Binding-site contacts:
Ligand atom O5 contacts residue THR755 of chain 1.A at 4.2 Å.
Ligand atom C5 contacts residue THR755 of chain 1.A at 4.2 Å.
Ligand atom C6 contacts residue GLU722 of chain 1.A at 4.0 Å.
Ligand atom C6 contacts residue THR755 of chain 1.A at 4.2 Å.
Ligand atom O5 contacts residue ASN753 of chain 1.A at 2.4 Å (h-bond).
Ligand atom C1 contacts residue ASN753 of chain 1.A at 1.4 Å.
Ligand atom O7 contacts residue ASN753 of chain 1.A at 4.2 Å.
Ligand atom C2 contacts residue ASN753 of chain 1.A at 2.5 Å.
Ligand atom C4 contacts residue ASN753 of chain 1.A at 4.3 Å.
Ligand atom O5 contacts residue LEU756 of chain 1.A at 4.2 Å.
Ligand atom C1 contacts residue THR755 of chain 1.A at 4.5 Å.
Ligand atom C7 contacts residue ASN753 of chain 1.A at 3.4 Å.
Ligand atom C5 contacts residue ASN753 of chain 1.A at 3.7 Å.
Ligand atom O6 contacts residue GLU722 of chain 1.A at 2.9 Å (salt-bridge).
Ligand atom N2 contacts residue ASN753 of chain 1.A at 2.9 Å (h-bond).
Ligand atom C8 contacts residue ASN753 of chain 1.A at 3.8 Å.
Ligand atom C3 contacts residue ASN753 of chain 1.A at 3.9 Å.

This small molecule binds to this protein.
Small molecule (SMILES): CC(=O)N[C@H]1[C@H](O[C@H]2[C@H](O)[C@@H](NC(C)=O)CO[C@@H]2CO)O[C@H](CO)[C@@H](O)[C@@H]1O

Sequence of chain 1.A:
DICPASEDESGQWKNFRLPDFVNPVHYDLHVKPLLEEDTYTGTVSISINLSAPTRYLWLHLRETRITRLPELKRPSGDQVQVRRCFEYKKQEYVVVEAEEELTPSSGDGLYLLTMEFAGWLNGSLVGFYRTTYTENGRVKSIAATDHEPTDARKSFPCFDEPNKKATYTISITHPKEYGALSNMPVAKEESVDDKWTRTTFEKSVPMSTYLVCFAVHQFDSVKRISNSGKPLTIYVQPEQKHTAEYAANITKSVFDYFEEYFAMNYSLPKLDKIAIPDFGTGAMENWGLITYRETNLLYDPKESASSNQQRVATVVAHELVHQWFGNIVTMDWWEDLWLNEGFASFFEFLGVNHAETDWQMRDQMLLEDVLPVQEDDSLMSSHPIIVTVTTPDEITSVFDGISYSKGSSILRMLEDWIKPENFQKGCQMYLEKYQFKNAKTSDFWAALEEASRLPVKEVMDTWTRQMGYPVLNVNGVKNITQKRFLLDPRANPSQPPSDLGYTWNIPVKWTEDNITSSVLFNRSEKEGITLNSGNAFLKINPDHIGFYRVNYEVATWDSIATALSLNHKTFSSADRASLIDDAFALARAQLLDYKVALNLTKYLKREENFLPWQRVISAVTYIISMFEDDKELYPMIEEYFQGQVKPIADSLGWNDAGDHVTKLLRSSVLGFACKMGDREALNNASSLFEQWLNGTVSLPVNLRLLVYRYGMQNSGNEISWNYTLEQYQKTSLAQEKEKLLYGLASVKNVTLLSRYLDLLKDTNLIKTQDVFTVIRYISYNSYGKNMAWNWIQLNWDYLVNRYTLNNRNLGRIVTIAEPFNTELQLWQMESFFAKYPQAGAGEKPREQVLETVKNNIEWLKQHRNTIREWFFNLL